Binding-site contacts:
Ligand atom C1 contacts residue ALA150 of chain 1.B at 4.0 Å (hydrophobic).
Ligand atom C2 contacts residue ASN44 of chain 1.B at 2.5 Å.
Ligand atom N2 contacts residue TYR151 of chain 1.B at 4.4 Å.
Ligand atom O7 contacts residue ASN44 of chain 1.B at 4.1 Å.
Ligand atom C8 contacts residue TYR151 of chain 1.B at 3.6 Å (hydrophobic).
Ligand atom C5 contacts residue GLN152 of chain 1.B at 4.4 Å.
Ligand atom O5 contacts residue ASN44 of chain 1.B at 2.3 Å (h-bond).
Ligand atom O4 contacts residue ALA150 of chain 1.B at 3.9 Å.
Ligand atom C5 contacts residue ALA150 of chain 1.B at 3.9 Å (hydrophobic).
Ligand atom O5 contacts residue GLN152 of chain 1.B at 3.3 Å (h-bond).
Ligand atom O5 contacts residue ALA150 of chain 1.B at 4.1 Å.
Ligand atom C4 contacts residue ALA150 of chain 1.B at 4.2 Å (hydrophobic).
Ligand atom C3 contacts residue ASN44 of chain 1.B at 3.8 Å.
Ligand atom C1 contacts residue GLN152 of chain 1.B at 3.8 Å.
Ligand atom C3 contacts residue ALA150 of chain 1.B at 4.1 Å (hydrophobic).
Ligand atom C6 contacts residue GLN152 of chain 1.B at 4.5 Å.
Ligand atom C4 contacts residue ASN44 of chain 1.B at 4.2 Å.
Ligand atom O6 contacts residue GLN152 of chain 1.B at 3.4 Å (h-bond).
Ligand atom C8 contacts residue ASN24 of chain 1.B at 3.2 Å.
Ligand atom C5 contacts residue ASN44 of chain 1.B at 3.6 Å.
Ligand atom C1 contacts residue ASN44 of chain 1.B at 1.4 Å.
Ligand atom N2 contacts residue ASN44 of chain 1.B at 3.0 Å (h-bond).
Ligand atom O6 contacts residue ASN44 of chain 1.B at 4.5 Å.
Ligand atom C7 contacts residue ASN24 of chain 1.B at 4.4 Å.
Ligand atom C7 contacts residue ASN44 of chain 1.B at 3.8 Å.

A small-molecule ligand and the protein it binds are described below.
Small molecule (SMILES): CC(=O)N[C@@H]1[C@@H](O)[C@H](O)[C@@H](CO)O[C@H]1O

Sequence of chain 1.B:
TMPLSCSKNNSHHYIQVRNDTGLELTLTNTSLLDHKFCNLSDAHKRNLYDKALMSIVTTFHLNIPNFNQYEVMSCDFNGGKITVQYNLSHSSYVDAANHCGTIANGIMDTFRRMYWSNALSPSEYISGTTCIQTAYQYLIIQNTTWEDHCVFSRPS